Sequence of chain 1.C:
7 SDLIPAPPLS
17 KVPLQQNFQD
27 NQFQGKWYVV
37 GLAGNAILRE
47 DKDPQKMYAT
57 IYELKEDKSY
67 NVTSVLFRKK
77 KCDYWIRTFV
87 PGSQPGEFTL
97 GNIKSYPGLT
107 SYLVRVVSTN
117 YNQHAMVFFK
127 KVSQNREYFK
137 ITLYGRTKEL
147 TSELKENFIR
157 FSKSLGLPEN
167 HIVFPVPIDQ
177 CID

Binding-site contacts:
Ligand atom C42 contacts residue LYS136 of chain 1.C at 4.0 Å.
Ligand atom C41 contacts residue LYS136 of chain 1.C at 4.4 Å.
Ligand atom C43 contacts residue PHE135 of chain 1.C at 4.3 Å (hydrophobic).
Ligand atom C40 contacts residue LYS136 of chain 1.C at 3.9 Å.
Ligand atom C42 contacts residue TYR134 of chain 1.C at 3.6 Å (hydrophobic).
Ligand atom C41 contacts residue LYS127 of chain 1.C at 4.1 Å.
Ligand atom O51 contacts residue LYS136 of chain 1.C at 3.5 Å.
Ligand atom C45 contacts residue LYS136 of chain 1.C at 3.2 Å.
Ligand atom C44 contacts residue LYS127 of chain 1.C at 3.5 Å.
Ligand atom O51 contacts residue LYS127 of chain 1.C at 3.8 Å.
Ligand atom C33 contacts residue LYS127 of chain 1.C at 3.8 Å.
Ligand atom O51 contacts residue TYR108 of chain 1.C at 4.0 Å.
Ligand atom C42 contacts residue PHE135 of chain 1.C at 4.0 Å (hydrophobic).
Ligand atom C33 contacts residue LYS136 of chain 1.C at 4.5 Å.
Ligand atom C43 contacts residue LYS127 of chain 1.C at 3.8 Å.
Ligand atom N32 contacts residue LYS127 of chain 1.C at 3.5 Å (salt-bridge).
Ligand atom C42 contacts residue LYS127 of chain 1.C at 4.1 Å.
Ligand atom C43 contacts residue TYR134 of chain 1.C at 4.2 Å (hydrophobic).
Ligand atom O50 contacts residue LYS127 of chain 1.C at 2.9 Å (salt-bridge).
Ligand atom C45 contacts residue LYS127 of chain 1.C at 3.0 Å.
Ligand atom C40 contacts residue LYS127 of chain 1.C at 3.4 Å.
Ligand atom O50 contacts residue LYS136 of chain 1.C at 3.3 Å (salt-bridge).
Ligand atom C44 contacts residue LYS136 of chain 1.C at 3.4 Å.
Ligand atom C43 contacts residue LYS136 of chain 1.C at 3.6 Å.
Ligand atom C44 contacts residue ZR1 of chain 1.L at 3.8 Å.
Ligand atom C41 contacts residue TYR134 of chain 1.C at 4.2 Å (hydrophobic).
Ligand atom O51 contacts residue PHE125 of chain 1.C at 4.1 Å.
Ligand atom O51 contacts residue ZR1 of chain 1.L at 3.3 Å.
Ligand atom C45 contacts residue ZR1 of chain 1.L at 3.4 Å.
Ligand atom O50 contacts residue ZR1 of chain 1.L at 2.3 Å.
Ligand atom O53 contacts residue LYS136 of chain 1.C at 4.2 Å.

The small molecule below binds the protein below.
Small molecule (SMILES): O=C(NCCCN(CCCCN(CCCNC(=O)c1cccc(O)c1O)C(=O)c1cccc(O)c1O)C(=O)c1cccc(O)c1O)c1cccc(O)c1O